This small molecule binds to this protein.
Small molecule (SMILES): CC(=O)N[C@@H]1[C@@H](O)[C@H](O)[C@@H](CO)O[C@H]1O

Sequence of chain 1.B:
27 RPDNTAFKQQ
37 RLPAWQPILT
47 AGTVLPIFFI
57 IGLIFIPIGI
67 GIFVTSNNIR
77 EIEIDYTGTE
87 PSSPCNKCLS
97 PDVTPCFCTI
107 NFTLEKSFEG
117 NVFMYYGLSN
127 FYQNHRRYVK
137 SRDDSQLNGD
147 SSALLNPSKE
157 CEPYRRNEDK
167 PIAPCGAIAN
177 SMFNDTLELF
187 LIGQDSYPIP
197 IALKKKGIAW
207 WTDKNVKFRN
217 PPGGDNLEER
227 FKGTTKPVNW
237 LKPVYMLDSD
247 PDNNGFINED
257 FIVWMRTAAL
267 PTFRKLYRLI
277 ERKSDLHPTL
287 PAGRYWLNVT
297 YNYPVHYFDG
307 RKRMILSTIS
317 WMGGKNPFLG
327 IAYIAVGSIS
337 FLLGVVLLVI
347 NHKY

Binding-site contacts:
Ligand atom C4 contacts residue NAG1 of chain 1.M at 3.2 Å.
Ligand atom O7 contacts residue ASN298 of chain 1.B at 3.4 Å (h-bond).
Ligand atom C5 contacts residue NAG1 of chain 1.M at 4.2 Å.
Ligand atom C1 contacts residue ASN298 of chain 1.B at 3.1 Å.
Ligand atom O5 contacts residue ASN180 of chain 1.B at 3.7 Å.
Ligand atom O6 contacts residue SER177 of chain 1.B at 4.5 Å.
Ligand atom O5 contacts residue ASN298 of chain 1.B at 4.2 Å.
Ligand atom O4 contacts residue NAG1 of chain 1.M at 2.9 Å (h-bond).
Ligand atom O6 contacts residue ASN235 of chain 1.B at 3.1 Å.
Ligand atom O5 contacts residue TYR299 of chain 1.B at 4.5 Å.
Ligand atom C2 contacts residue ASN298 of chain 1.B at 3.6 Å.
Ligand atom C1 contacts residue ASN180 of chain 1.B at 3.0 Å.
Ligand atom C3 contacts residue NAG1 of chain 1.M at 3.6 Å.
Ligand atom O3 contacts residue NAG1 of chain 1.M at 2.7 Å (h-bond).
Ligand atom C6 contacts residue NAG1 of chain 1.M at 3.9 Å.
Ligand atom C7 contacts residue ASN298 of chain 1.B at 4.0 Å.
Ligand atom C7 contacts residue ASN180 of chain 1.B at 3.6 Å.
Ligand atom C3 contacts residue ASN298 of chain 1.B at 4.2 Å.
Ligand atom N2 contacts residue ASN180 of chain 1.B at 3.4 Å (h-bond).
Ligand atom C2 contacts residue ASN180 of chain 1.B at 3.4 Å.
Ligand atom C8 contacts residue ASN180 of chain 1.B at 3.6 Å.
Ligand atom N2 contacts residue ASN298 of chain 1.B at 3.2 Å (h-bond).
Ligand atom C6 contacts residue ASN235 of chain 1.B at 3.2 Å.
Ligand atom O6 contacts residue ASN176 of chain 1.B at 3.4 Å (h-bond).
Ligand atom O7 contacts residue ASN180 of chain 1.B at 4.2 Å.